Sequence of chain 1.D:
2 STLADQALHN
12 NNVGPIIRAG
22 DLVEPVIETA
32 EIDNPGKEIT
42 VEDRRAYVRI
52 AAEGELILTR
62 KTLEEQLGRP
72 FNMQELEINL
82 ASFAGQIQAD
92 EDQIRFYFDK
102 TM

This protein binds this small molecule.
Small molecule (SMILES): O=C(O)c1ccc(Br)cc1

Binding-site contacts:
Ligand atom C1 contacts residue ARG6 of chain 1.A at 3.5 Å.
Ligand atom O2 contacts residue ASP91 of chain 1.D at 3.1 Å.
Ligand atom C4 contacts residue ILE95 of chain 1.D at 4.2 Å (hydrophobic).
Ligand atom O2 contacts residue ARG6 of chain 1.A at 3.2 Å (salt-bridge).
Ligand atom C7 contacts residue ALA90 of chain 1.D at 3.9 Å (hydrophobic).
Ligand atom C4 contacts residue MET74 of chain 1.D at 4.2 Å (hydrophobic).
Ligand atom C6 contacts residue ALA90 of chain 1.D at 4.0 Å (hydrophobic).
Ligand atom C4 contacts residue ALA90 of chain 1.D at 4.3 Å (hydrophobic).
Ligand atom C5 contacts residue MET74 of chain 1.D at 3.6 Å (hydrophobic).
Ligand atom C2 contacts residue ALA90 of chain 1.D at 3.6 Å (hydrophobic).
Ligand atom O1 contacts residue ASP91 of chain 1.D at 4.1 Å.
Ligand atom C5 contacts residue ALA90 of chain 1.D at 4.3 Å (hydrophobic).
Ligand atom BR4 contacts residue TYR51 of chain 1.A at 3.6 Å.
Ligand atom C3 contacts residue ALA90 of chain 1.D at 3.9 Å (hydrophobic).
Ligand atom C5 contacts residue GLN75 of chain 1.D at 3.7 Å.
Ligand atom C1 contacts residue ASP91 of chain 1.D at 4.2 Å.
Ligand atom C3 contacts residue LYS52 of chain 1.A at 4.0 Å.
Ligand atom C7 contacts residue ASP91 of chain 1.D at 3.7 Å.
Ligand atom O2 contacts residue GLU92 of chain 1.D at 3.4 Å (salt-bridge).
Ligand atom C7 contacts residue GLN75 of chain 1.D at 4.0 Å.
Ligand atom C6 contacts residue ASP91 of chain 1.D at 3.7 Å.
Ligand atom C5 contacts residue ILE95 of chain 1.D at 4.1 Å (hydrophobic).
Ligand atom O1 contacts residue ARG6 of chain 1.A at 2.6 Å (salt-bridge).
Ligand atom C4 contacts residue GLN75 of chain 1.D at 4.1 Å.
Ligand atom C2 contacts residue GLN75 of chain 1.D at 3.6 Å.
Ligand atom C2 contacts residue LYS52 of chain 1.A at 3.7 Å.
Ligand atom O1 contacts residue ALA90 of chain 1.D at 3.5 Å (h-bond).
Ligand atom C1 contacts residue GLN75 of chain 1.D at 3.5 Å.
Ligand atom C3 contacts residue TYR51 of chain 1.A at 3.8 Å (hydrophobic).
Ligand atom BR4 contacts residue GLU78 of chain 1.D at 4.0 Å.
Ligand atom C3 contacts residue GLN75 of chain 1.D at 3.7 Å.
Ligand atom C6 contacts residue GLN75 of chain 1.D at 3.6 Å.
Ligand atom C6 contacts residue MET74 of chain 1.D at 4.1 Å (hydrophobic).
Ligand atom C2 contacts residue ARG6 of chain 1.A at 3.7 Å.
Ligand atom BR4 contacts residue GLN75 of chain 1.D at 4.1 Å.
Ligand atom O2 contacts residue ALA90 of chain 1.D at 4.2 Å.
Ligand atom BR4 contacts residue ILE95 of chain 1.D at 3.8 Å.
Ligand atom BR4 contacts residue MET74 of chain 1.D at 4.0 Å.
Ligand atom C7 contacts residue ARG6 of chain 1.A at 2.8 Å.
Ligand atom C1 contacts residue ALA90 of chain 1.D at 3.6 Å (hydrophobic).

Sequence of chain 1.A:
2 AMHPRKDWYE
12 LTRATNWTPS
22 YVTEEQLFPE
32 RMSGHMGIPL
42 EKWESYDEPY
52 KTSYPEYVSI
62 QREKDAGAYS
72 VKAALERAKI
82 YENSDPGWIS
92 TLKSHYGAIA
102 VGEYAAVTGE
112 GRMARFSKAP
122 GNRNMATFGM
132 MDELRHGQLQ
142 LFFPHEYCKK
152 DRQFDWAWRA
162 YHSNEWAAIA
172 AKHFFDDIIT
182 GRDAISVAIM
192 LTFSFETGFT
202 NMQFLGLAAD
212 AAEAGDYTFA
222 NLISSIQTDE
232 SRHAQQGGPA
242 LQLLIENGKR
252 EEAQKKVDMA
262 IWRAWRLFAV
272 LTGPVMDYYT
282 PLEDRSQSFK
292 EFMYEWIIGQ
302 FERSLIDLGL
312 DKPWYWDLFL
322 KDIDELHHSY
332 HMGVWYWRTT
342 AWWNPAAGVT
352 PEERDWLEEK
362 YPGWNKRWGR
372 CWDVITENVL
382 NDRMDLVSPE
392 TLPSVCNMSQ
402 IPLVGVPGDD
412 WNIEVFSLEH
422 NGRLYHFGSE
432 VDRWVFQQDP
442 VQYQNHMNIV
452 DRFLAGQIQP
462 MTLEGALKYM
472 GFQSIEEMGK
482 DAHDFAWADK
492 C